Binding-site contacts:
Ligand atom O5' contacts residue GLN315 of chain 1.A at 4.0 Å.
Ligand atom O3' contacts residue PHE316 of chain 1.A at 4.0 Å.
Ligand atom C5' contacts residue MET65 of chain 1.A at 3.8 Å (hydrophobic).
Ligand atom P contacts residue SER317 of chain 1.A at 3.7 Å.
Ligand atom O5' contacts residue GLN48 of chain 1.A at 3.7 Å.
Ligand atom C5' contacts residue PHE316 of chain 1.A at 3.6 Å (hydrophobic).
Ligand atom O3' contacts residue GLN54 of chain 1.A at 3.8 Å.
Ligand atom C3' contacts residue LYS314 of chain 1.A at 3.4 Å.
Ligand atom OP2 contacts residue SER317 of chain 1.A at 3.7 Å.
Ligand atom C2' contacts residue GLN48 of chain 1.A at 3.9 Å.
Ligand atom N4 contacts residue ARG47 of chain 1.A at 3.0 Å (salt-bridge).
Ligand atom P contacts residue GLN48 of chain 1.A at 4.0 Å.
Ligand atom N3 contacts residue LEU53 of chain 1.A at 4.0 Å.
Ligand atom C5' contacts residue ARG320 of chain 1.A at 3.9 Å.
Ligand atom O5' contacts residue PHE316 of chain 1.A at 4.0 Å.
Ligand atom C2 contacts residue LEU53 of chain 1.A at 3.8 Å (hydrophobic).
Ligand atom O4' contacts residue THR61 of chain 1.A at 3.8 Å.
Ligand atom N1 contacts residue LEU53 of chain 1.A at 3.9 Å.
Ligand atom C6 contacts residue LEU53 of chain 1.A at 4.0 Å (hydrophobic).
Ligand atom C3' contacts residue PHE316 of chain 1.A at 3.9 Å (hydrophobic).
Ligand atom O3' contacts residue LYS314 of chain 1.A at 2.6 Å (salt-bridge).
Ligand atom O2 contacts residue LEU53 of chain 1.A at 3.3 Å.
Ligand atom OP2 contacts residue GLN48 of chain 1.A at 3.1 Å (h-bond).
Ligand atom O2 contacts residue MET65 of chain 1.A at 3.4 Å.
Ligand atom C2' contacts residue GLN54 of chain 1.A at 3.5 Å.
Ligand atom OP1 contacts residue SER317 of chain 1.A at 2.8 Å (h-bond).
Ligand atom N3 contacts residue GLN48 of chain 1.A at 3.5 Å (h-bond).
Ligand atom C3' contacts residue GLN315 of chain 1.A at 3.5 Å.
Ligand atom C5 contacts residue LEU53 of chain 1.A at 3.7 Å (hydrophobic).
Ligand atom N4 contacts residue GLN48 of chain 1.A at 3.0 Å (h-bond).
Ligand atom C1' contacts residue MET65 of chain 1.A at 3.8 Å (hydrophobic).
Ligand atom C4 contacts residue GLN48 of chain 1.A at 3.7 Å.
Ligand atom C4' contacts residue THR61 of chain 1.A at 3.8 Å.
Ligand atom C2' contacts residue GLN315 of chain 1.A at 3.8 Å.
Ligand atom C1' contacts residue GLN54 of chain 1.A at 3.3 Å.
Ligand atom OP1 contacts residue ARG320 of chain 1.A at 3.8 Å.
Ligand atom O2 contacts residue GLN54 of chain 1.A at 3.1 Å (h-bond).
Ligand atom O3' contacts residue THR61 of chain 1.A at 3.1 Å (h-bond).
Ligand atom O4' contacts residue LEU53 of chain 1.A at 3.6 Å.
Ligand atom OP1 contacts residue PHE316 of chain 1.A at 3.5 Å.

Sequence of chain 1.A:
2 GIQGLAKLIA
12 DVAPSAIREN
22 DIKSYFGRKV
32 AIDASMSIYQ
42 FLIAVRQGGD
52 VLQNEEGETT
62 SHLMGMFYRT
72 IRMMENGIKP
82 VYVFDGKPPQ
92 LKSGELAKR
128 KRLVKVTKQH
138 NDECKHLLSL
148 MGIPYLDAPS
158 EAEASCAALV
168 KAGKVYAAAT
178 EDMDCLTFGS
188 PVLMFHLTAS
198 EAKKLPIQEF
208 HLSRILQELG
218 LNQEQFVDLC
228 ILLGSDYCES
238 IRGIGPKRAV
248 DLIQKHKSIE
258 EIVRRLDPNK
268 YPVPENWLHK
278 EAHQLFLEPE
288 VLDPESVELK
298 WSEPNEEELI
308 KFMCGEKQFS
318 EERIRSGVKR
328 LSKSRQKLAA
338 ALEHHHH

A protein and the small-molecule ligand that binds it are described below.
Small molecule (SMILES): Cc1cn([C@H]2C[C@H](O[P](=O)(O)OC[C@H]3O[C@@H](n4ccc(N)nc4=O)C[C@@H]3O[P](=O)(O)OC[C@H]3O[C@@H](n4ccc(N)nc4=O)C[C@@H]3O)[C@@H](CO[P](=O)(O)O[C@H]3C[C@H](n4cnc5c(=O)nc(N)[nH]c54)O[C@@H]3CO[P](=O)(O)O[C@H]3C[C@H](n4ccc(N)nc4=O)O[C@@H]3CO[P](=O)(O)O[C@H]3C[C@H](n4ccc(N)nc4=O)O[C@@H]3CO[P](=O)(O)O[C@H]3C[C@H](n4ccc(N)nc4=O)O[C@@H]3C)O2)c(=O)[nH]c1=O